Binding-site contacts:
Ligand atom C7 contacts residue ARG161 of chain 1.BA at 3.6 Å.
Ligand atom N1 contacts residue ARG161 of chain 1.BA at 4.3 Å.
Ligand atom CG contacts residue H8T1 of chain 1.DG at 3.9 Å.
Ligand atom C8 contacts residue ARG161 of chain 1.BA at 3.6 Å.
Ligand atom C4 contacts residue ARG161 of chain 1.BA at 4.5 Å.
Ligand atom C5 contacts residue ARG161 of chain 1.BA at 4.1 Å.
Ligand atom C6 contacts residue ARG161 of chain 1.BA at 3.7 Å.
Ligand atom CB contacts residue H8T1 of chain 1.DG at 4.4 Å.

This protein binds this small molecule.
Small molecule (SMILES): CC[C@H]1NC(=O)[C@@H](NC(=O)c2ncccc2O)[C@H](C)OC(=O)[C@H](c2ccccc2)NC(=O)[C@@H]2CC(=O)[C@@H](CS[C@@H]3CN4CCC3CC4)CN2C(=O)[C@H](Cc2ccc(N(C)C)cc2)N(C)C(=O)[C@H]2CCCN2C1=O

Sequence of chain 1.BA:
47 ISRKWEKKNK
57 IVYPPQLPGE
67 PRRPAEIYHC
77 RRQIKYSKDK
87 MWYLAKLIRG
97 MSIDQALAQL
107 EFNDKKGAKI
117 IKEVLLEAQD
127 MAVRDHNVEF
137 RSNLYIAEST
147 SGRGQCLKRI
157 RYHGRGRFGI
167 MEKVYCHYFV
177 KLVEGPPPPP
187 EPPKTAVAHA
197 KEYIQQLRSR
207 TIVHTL